Sequence of chain 1.B:
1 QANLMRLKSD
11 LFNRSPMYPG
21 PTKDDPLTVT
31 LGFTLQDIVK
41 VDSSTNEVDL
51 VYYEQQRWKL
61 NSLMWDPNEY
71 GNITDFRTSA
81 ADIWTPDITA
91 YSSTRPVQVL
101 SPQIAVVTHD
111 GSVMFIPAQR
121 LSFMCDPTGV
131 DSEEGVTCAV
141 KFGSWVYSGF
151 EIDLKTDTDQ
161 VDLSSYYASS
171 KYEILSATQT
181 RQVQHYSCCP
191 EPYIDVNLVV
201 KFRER

Sequence of chain 1.C:
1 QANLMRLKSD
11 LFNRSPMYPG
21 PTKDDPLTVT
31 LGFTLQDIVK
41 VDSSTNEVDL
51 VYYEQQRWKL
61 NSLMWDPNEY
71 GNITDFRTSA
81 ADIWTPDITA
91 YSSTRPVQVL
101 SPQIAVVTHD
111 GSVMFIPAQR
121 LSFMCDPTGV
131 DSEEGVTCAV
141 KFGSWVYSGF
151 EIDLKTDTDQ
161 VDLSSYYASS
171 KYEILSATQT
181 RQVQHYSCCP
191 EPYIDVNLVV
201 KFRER

A small-molecule ligand and the protein it binds are described below.
Small molecule (SMILES): O=C(OC1C[C@H]2CC[C@@H](C1)N2CCc1ccccc1)c1ccccc1

Binding-site contacts:
Ligand atom C20 contacts residue ASP195 of chain 1.B at 3.8 Å.
Ligand atom C15 contacts residue TYR91 of chain 1.B at 3.8 Å (hydrophobic).
Ligand atom C14 contacts residue TYR186 of chain 1.B at 3.8 Å (hydrophobic).
Ligand atom C4 contacts residue CYS188 of chain 1.B at 3.5 Å (hydrophobic).
Ligand atom C20 contacts residue TYR91 of chain 1.B at 3.8 Å (hydrophobic).
Ligand atom C20 contacts residue GLY143 of chain 1.B at 3.7 Å.
Ligand atom C7 contacts residue CYS188 of chain 1.B at 3.5 Å (hydrophobic).
Ligand atom O2 contacts residue CYS189 of chain 1.B at 3.5 Å (h-bond).
Ligand atom C6 contacts residue CYS188 of chain 1.B at 3.6 Å (hydrophobic).
Ligand atom C19 contacts residue THR89 of chain 1.B at 3.5 Å.
Ligand atom C20 contacts residue LYS141 of chain 1.B at 3.7 Å.
Ligand atom C1 contacts residue CYS189 of chain 1.B at 3.6 Å (hydrophobic).
Ligand atom C17 contacts residue SER144 of chain 1.B at 3.7 Å.
Ligand atom C21 contacts residue TYR186 of chain 1.B at 3.6 Å (hydrophobic).
Ligand atom C11 contacts residue TRP145 of chain 1.B at 3.5 Å (hydrophobic).
Ligand atom C8 contacts residue TRP145 of chain 1.B at 3.4 Å (hydrophobic).
Ligand atom C22 contacts residue TYR186 of chain 1.B at 3.1 Å (hydrophobic).
Ligand atom C16 contacts residue SER144 of chain 1.B at 3.5 Å.
Ligand atom C9 contacts residue TYR193 of chain 1.B at 3.5 Å (hydrophobic).
Ligand atom O2 contacts residue ILE116 of chain 1.C at 3.3 Å.
Ligand atom C13 contacts residue TYR53 of chain 1.C at 3.6 Å (hydrophobic).
Ligand atom C1 contacts residue CYS188 of chain 1.B at 3.8 Å (hydrophobic).
Ligand atom N contacts residue TRP145 of chain 1.B at 3.0 Å (h-bond).
Ligand atom C9 contacts residue TRP145 of chain 1.B at 3.1 Å (hydrophobic).
Ligand atom C2 contacts residue CYS188 of chain 1.B at 3.5 Å (hydrophobic).
Ligand atom C16 contacts residue TRP145 of chain 1.B at 3.8 Å (hydrophobic).
Ligand atom C19 contacts residue TYR91 of chain 1.B at 3.8 Å (hydrophobic).
Ligand atom C5 contacts residue CYS188 of chain 1.B at 3.5 Å (hydrophobic).
Ligand atom C3 contacts residue CYS188 of chain 1.B at 3.6 Å (hydrophobic).
Ligand atom C18 contacts residue SER144 of chain 1.B at 3.7 Å.
Ligand atom C18 contacts residue TYR91 of chain 1.B at 3.8 Å (hydrophobic).
Ligand atom C5 contacts residue GLN55 of chain 1.C at 3.2 Å.
Ligand atom C4 contacts residue GLN55 of chain 1.C at 3.5 Å.
Ligand atom C12 contacts residue TRP145 of chain 1.B at 3.3 Å (hydrophobic).
Ligand atom C21 contacts residue ASP195 of chain 1.B at 3.4 Å.
Ligand atom C10 contacts residue TRP145 of chain 1.B at 3.6 Å (hydrophobic).
Ligand atom C3 contacts residue ILE116 of chain 1.C at 3.5 Å (hydrophobic).
Ligand atom C2 contacts residue ILE116 of chain 1.C at 3.4 Å (hydrophobic).
Ligand atom C19 contacts residue GLY143 of chain 1.B at 3.6 Å.
Ligand atom C1 contacts residue ILE116 of chain 1.C at 3.3 Å (hydrophobic).